Sequence of chain 1.A:
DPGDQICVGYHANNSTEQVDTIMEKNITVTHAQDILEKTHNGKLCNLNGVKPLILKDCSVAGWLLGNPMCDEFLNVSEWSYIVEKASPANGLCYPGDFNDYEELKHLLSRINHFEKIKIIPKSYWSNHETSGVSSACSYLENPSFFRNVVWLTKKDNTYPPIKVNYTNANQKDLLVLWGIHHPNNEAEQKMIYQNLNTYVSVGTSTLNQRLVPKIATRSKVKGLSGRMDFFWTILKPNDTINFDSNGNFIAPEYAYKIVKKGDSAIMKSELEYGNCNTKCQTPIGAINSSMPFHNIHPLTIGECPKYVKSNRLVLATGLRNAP

Binding-site contacts:
Ligand atom O3 contacts residue ASN166 of chain 1.A at 4.4 Å.
Ligand atom C1 contacts residue ASN166 of chain 1.A at 1.4 Å.
Ligand atom O6 contacts residue LYS164 of chain 1.A at 4.3 Å.
Ligand atom C7 contacts residue ASN166 of chain 1.A at 3.4 Å.
Ligand atom C3 contacts residue ASN166 of chain 1.A at 3.5 Å.
Ligand atom N2 contacts residue ASN166 of chain 1.A at 2.5 Å (h-bond).
Ligand atom C4 contacts residue ASN166 of chain 1.A at 4.0 Å.
Ligand atom O7 contacts residue ASN166 of chain 1.A at 3.7 Å.
Ligand atom C2 contacts residue ASN166 of chain 1.A at 2.0 Å.
Ligand atom C7 contacts residue THR241 of chain 1.A at 4.2 Å.
Ligand atom C8 contacts residue THR241 of chain 1.A at 3.3 Å.
Ligand atom C8 contacts residue ASN166 of chain 1.A at 4.4 Å.
Ligand atom O5 contacts residue ASN166 of chain 1.A at 2.4 Å (h-bond).
Ligand atom C8 contacts residue THR168 of chain 1.A at 3.6 Å.
Ligand atom C5 contacts residue ASN166 of chain 1.A at 3.7 Å.

This small molecule binds to this protein.
Small molecule (SMILES): CC(=O)N[C@@H]1[C@@H](O)[C@H](O)[C@@H](CO)O[C@H]1O